Sequence of chain 1.C:
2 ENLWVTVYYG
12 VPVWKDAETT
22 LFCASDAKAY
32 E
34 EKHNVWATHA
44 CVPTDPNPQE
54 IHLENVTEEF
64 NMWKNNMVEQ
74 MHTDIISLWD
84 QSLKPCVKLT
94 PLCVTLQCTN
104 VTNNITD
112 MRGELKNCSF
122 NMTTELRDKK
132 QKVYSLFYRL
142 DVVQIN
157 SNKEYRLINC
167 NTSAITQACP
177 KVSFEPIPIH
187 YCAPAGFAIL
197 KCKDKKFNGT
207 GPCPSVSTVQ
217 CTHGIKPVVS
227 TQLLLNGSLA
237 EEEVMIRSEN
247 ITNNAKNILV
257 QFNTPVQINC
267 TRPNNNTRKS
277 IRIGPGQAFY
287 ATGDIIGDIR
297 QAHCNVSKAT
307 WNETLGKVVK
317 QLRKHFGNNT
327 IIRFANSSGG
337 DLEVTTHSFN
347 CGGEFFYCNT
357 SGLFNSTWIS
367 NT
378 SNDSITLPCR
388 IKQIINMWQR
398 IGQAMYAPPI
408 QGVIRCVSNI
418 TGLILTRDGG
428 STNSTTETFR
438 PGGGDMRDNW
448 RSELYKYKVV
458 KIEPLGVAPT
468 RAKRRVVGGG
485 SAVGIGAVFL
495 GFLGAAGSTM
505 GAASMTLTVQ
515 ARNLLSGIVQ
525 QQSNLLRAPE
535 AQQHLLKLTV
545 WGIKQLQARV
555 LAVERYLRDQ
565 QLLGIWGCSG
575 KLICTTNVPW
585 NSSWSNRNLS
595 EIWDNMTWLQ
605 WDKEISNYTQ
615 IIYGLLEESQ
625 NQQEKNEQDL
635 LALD

Binding-site contacts:
Ligand atom O7 contacts residue ASN204 of chain 1.C at 3.5 Å (h-bond).
Ligand atom O4 contacts residue NAG1 of chain 1.U at 2.0 Å.
Ligand atom N2 contacts residue ASN204 of chain 1.C at 3.0 Å (h-bond).
Ligand atom C6 contacts residue NAG1 of chain 1.U at 4.1 Å.
Ligand atom C7 contacts residue HIS321 of chain 1.C at 4.5 Å.
Ligand atom C1 contacts residue ASN204 of chain 1.C at 1.6 Å.
Ligand atom O7 contacts residue HIS321 of chain 1.C at 3.7 Å.
Ligand atom C8 contacts residue ASN204 of chain 1.C at 4.3 Å.
Ligand atom C4 contacts residue ASN204 of chain 1.C at 4.4 Å.
Ligand atom C3 contacts residue NAG1 of chain 1.U at 3.8 Å.
Ligand atom C5 contacts residue NAG1 of chain 1.U at 4.0 Å.
Ligand atom C2 contacts residue ASN204 of chain 1.C at 2.8 Å.
Ligand atom C5 contacts residue ASN204 of chain 1.C at 3.7 Å.
Ligand atom O5 contacts residue ASN204 of chain 1.C at 2.7 Å (h-bond).
Ligand atom C3 contacts residue ASN204 of chain 1.C at 3.9 Å.
Ligand atom C7 contacts residue ASN204 of chain 1.C at 3.3 Å.
Ligand atom C8 contacts residue SER244 of chain 1.C at 4.4 Å.
Ligand atom C8 contacts residue ILE247 of chain 1.C at 4.1 Å (hydrophobic).
Ligand atom C8 contacts residue HIS321 of chain 1.C at 4.3 Å.
Ligand atom O3 contacts residue NAG1 of chain 1.U at 3.0 Å (h-bond).
Ligand atom C4 contacts residue NAG1 of chain 1.U at 2.9 Å.

The protein below binds the small molecule below.
Small molecule (SMILES): CC(=O)N[C@@H]1[C@@H](O)[C@H](O)[C@@H](CO)O[C@H]1O